Sequence of chain 1.A:
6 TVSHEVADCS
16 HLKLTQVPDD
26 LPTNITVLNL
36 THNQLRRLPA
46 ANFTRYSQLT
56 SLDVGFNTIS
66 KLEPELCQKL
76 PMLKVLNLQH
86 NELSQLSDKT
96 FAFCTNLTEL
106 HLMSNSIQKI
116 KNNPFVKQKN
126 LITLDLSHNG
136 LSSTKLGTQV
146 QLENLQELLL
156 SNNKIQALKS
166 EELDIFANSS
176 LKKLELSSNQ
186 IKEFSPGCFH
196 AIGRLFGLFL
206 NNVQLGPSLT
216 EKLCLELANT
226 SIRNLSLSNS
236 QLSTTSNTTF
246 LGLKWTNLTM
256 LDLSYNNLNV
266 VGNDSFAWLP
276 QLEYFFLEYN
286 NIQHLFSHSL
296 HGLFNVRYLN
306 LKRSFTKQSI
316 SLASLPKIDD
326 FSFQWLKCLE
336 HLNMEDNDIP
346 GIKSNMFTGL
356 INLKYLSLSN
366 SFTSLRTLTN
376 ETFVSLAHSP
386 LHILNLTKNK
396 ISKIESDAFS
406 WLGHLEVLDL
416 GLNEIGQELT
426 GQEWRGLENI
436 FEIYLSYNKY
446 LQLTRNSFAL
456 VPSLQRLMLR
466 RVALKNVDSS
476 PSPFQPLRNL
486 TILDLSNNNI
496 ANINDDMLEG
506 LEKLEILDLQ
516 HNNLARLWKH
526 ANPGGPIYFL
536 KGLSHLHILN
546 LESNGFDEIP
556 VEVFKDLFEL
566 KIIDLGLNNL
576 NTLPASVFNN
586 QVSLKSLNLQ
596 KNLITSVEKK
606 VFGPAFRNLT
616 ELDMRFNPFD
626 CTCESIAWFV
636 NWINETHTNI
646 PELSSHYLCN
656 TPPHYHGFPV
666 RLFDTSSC

This protein binds this small molecule.
Small molecule (SMILES): CC(=O)N[C@@H]1[C@@H](O)[C@H](O)[C@@H](CO)O[C@H]1O

Binding-site contacts:
Ligand atom O5 contacts residue ASN375 of chain 1.A at 2.4 Å (h-bond).
Ligand atom C4 contacts residue ASN375 of chain 1.A at 4.2 Å.
Ligand atom C2 contacts residue ASN375 of chain 1.A at 2.4 Å.
Ligand atom C1 contacts residue ASN375 of chain 1.A at 1.4 Å.
Ligand atom N2 contacts residue ASN375 of chain 1.A at 2.9 Å (h-bond).
Ligand atom C5 contacts residue ASN375 of chain 1.A at 3.7 Å.
Ligand atom C8 contacts residue TRP406 of chain 1.A at 3.6 Å (hydrophobic).
Ligand atom O7 contacts residue ASN375 of chain 1.A at 4.0 Å.
Ligand atom C8 contacts residue GLU376 of chain 1.A at 3.1 Å.
Ligand atom C1 contacts residue GLU376 of chain 1.A at 4.4 Å.
Ligand atom C7 contacts residue ASN375 of chain 1.A at 3.6 Å.
Ligand atom C7 contacts residue GLU376 of chain 1.A at 3.5 Å.
Ligand atom C3 contacts residue ASN375 of chain 1.A at 3.8 Å.
Ligand atom C2 contacts residue GLU376 of chain 1.A at 4.1 Å.
Ligand atom N2 contacts residue GLU376 of chain 1.A at 3.0 Å (salt-bridge).